Binding-site contacts:
Ligand atom BR1 contacts residue TRP150 of chain 1.B at 3.5 Å.
Ligand atom BR1 contacts residue TYR14 of chain 1.B at 4.2 Å.
Ligand atom BR1 contacts residue VAL16 of chain 1.B at 3.7 Å.
Ligand atom BR1 contacts residue GLY15 of chain 1.B at 4.0 Å.

Sequence of chain 1.B:
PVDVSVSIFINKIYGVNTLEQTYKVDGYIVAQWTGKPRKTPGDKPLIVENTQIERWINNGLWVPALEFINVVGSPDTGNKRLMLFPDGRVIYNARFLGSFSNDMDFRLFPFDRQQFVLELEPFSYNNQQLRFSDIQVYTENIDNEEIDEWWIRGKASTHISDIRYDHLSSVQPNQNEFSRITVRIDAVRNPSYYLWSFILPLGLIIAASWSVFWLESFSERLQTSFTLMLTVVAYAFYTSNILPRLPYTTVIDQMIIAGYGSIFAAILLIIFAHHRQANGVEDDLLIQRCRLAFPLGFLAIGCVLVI

A small-molecule ligand and the protein it binds are described below.
Small molecule (SMILES): CN(C)CCCN1c2ccccc2Sc2ccc(Br)cc21